Binding-site contacts:
Ligand atom C21 contacts residue ILE187 of chain 1.C at 4.0 Å (hydrophobic).
Ligand atom C07 contacts residue ALA284 of chain 1.C at 4.1 Å (hydrophobic).
Ligand atom C22 contacts residue GLU287 of chain 1.C at 4.2 Å.
Ligand atom C24 contacts residue ASN184 of chain 1.C at 3.5 Å.
Ligand atom C05 contacts residue ASP280 of chain 1.C at 4.1 Å.
Ligand atom C14 contacts residue THR288 of chain 1.C at 4.0 Å.
Ligand atom C24 contacts residue ILE187 of chain 1.C at 3.9 Å (hydrophobic).
Ligand atom N13 contacts residue HEM1 of chain 1.I at 2.3 Å.
Ligand atom C11 contacts residue VAL464 of chain 1.C at 3.9 Å (hydrophobic).
Ligand atom C17 contacts residue VAL465 of chain 1.C at 4.1 Å (hydrophobic).
Ligand atom C11 contacts residue THR288 of chain 1.C at 4.0 Å.
Ligand atom C07 contacts residue HEM1 of chain 1.I at 4.0 Å.
Ligand atom N13 contacts residue THR288 of chain 1.C at 3.8 Å.
Ligand atom C11 contacts residue VAL465 of chain 1.C at 4.1 Å (hydrophobic).
Ligand atom C06 contacts residue ASP280 of chain 1.C at 4.1 Å.
Ligand atom C10 contacts residue VAL464 of chain 1.C at 3.9 Å (hydrophobic).
Ligand atom C23 contacts residue ILE188 of chain 1.C at 4.0 Å (hydrophobic).
Ligand atom C16 contacts residue VAL464 of chain 1.C at 4.1 Å (hydrophobic).
Ligand atom C19 contacts residue GLY283 of chain 1.C at 4.2 Å.
Ligand atom O25 contacts residue ASN184 of chain 1.C at 3.0 Å (h-bond).
Ligand atom C18 contacts residue VAL464 of chain 1.C at 3.9 Å (hydrophobic).
Ligand atom C10 contacts residue VAL465 of chain 1.C at 4.1 Å (hydrophobic).
Ligand atom C07 contacts residue ALA95 of chain 1.C at 3.4 Å (hydrophobic).
Ligand atom C12 contacts residue HEM1 of chain 1.I at 3.4 Å.
Ligand atom C26 contacts residue ARG221 of chain 1.C at 4.1 Å.
Ligand atom C14 contacts residue HEM1 of chain 1.I at 2.9 Å.
Ligand atom C14 contacts residue ALA284 of chain 1.C at 4.2 Å (hydrophobic).
Ligand atom C08 contacts residue ALA284 of chain 1.C at 4.1 Å (hydrophobic).
Ligand atom C22 contacts residue ILE188 of chain 1.C at 3.8 Å (hydrophobic).
Ligand atom C06 contacts residue ALA95 of chain 1.C at 3.5 Å (hydrophobic).
Ligand atom C12 contacts residue VAL348 of chain 1.C at 3.6 Å (hydrophobic).
Ligand atom C21 contacts residue LEU191 of chain 1.C at 4.2 Å (hydrophobic).
Ligand atom C21 contacts residue ILE188 of chain 1.C at 4.1 Å (hydrophobic).
Ligand atom C26 contacts residue ILE187 of chain 1.C at 4.0 Å (hydrophobic).
Ligand atom O25 contacts residue GLY283 of chain 1.C at 3.6 Å.
Ligand atom C12 contacts residue THR288 of chain 1.C at 3.8 Å.
Ligand atom C03 contacts residue ASP280 of chain 1.C at 3.5 Å.
Ligand atom C16 contacts residue PHE96 of chain 1.C at 3.6 Å (hydrophobic).
Ligand atom C11 contacts residue VAL348 of chain 1.C at 3.8 Å (hydrophobic).
Ligand atom C23 contacts residue ASN184 of chain 1.C at 3.7 Å.

This protein binds this small molecule.
Small molecule (SMILES): C[C@]12CC[C@@H](O)C[C@@H]1CC[C@@H]1[C@@H]2CC[C@]2(C)C(c3cccnc3)=CC[C@@H]12

Sequence of chain 1.C:
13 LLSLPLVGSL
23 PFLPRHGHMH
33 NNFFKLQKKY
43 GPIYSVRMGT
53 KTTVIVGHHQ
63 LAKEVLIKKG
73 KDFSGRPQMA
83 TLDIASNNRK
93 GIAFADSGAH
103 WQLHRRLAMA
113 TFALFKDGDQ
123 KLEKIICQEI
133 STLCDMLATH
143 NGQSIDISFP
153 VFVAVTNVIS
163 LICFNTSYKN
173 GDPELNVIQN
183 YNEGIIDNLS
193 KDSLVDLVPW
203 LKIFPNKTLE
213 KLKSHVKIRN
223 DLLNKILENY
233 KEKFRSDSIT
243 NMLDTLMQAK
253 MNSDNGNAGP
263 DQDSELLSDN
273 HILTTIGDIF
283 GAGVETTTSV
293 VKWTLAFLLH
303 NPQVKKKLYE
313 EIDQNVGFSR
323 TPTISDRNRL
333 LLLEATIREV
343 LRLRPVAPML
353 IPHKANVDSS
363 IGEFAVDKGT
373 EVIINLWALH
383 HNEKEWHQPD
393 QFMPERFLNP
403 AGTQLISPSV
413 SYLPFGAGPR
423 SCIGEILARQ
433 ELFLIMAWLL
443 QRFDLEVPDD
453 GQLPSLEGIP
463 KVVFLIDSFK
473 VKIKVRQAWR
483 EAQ